This protein binds this small molecule.
Small molecule (SMILES): Cc1cccc(C)c1O

Sequence of chain 12.A:
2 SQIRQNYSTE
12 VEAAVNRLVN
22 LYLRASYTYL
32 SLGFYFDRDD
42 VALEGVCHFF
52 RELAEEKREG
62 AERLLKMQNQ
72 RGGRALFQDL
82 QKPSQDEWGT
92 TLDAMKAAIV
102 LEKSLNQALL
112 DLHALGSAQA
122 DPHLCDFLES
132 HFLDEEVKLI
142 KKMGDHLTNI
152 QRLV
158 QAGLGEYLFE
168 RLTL

Sequence of chain 15.A:
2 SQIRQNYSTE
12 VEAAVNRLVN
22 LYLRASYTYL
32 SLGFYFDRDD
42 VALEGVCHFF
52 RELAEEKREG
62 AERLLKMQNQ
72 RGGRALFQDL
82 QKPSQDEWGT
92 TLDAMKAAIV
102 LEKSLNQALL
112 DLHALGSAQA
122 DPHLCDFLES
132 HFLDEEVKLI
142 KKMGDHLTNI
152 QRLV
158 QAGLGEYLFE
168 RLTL

Binding-site contacts:
Ligand atom C7 contacts residue LEU24 of chain 12.A at 4.3 Å (hydrophobic).
Ligand atom C1 contacts residue SER27 of chain 12.A at 4.2 Å.
Ligand atom C3 contacts residue LEU24 of chain 12.A at 4.1 Å (hydrophobic).
Ligand atom C7 contacts residue TYR28 of chain 15.A at 4.5 Å (hydrophobic).
Ligand atom C5 contacts residue LEU31 of chain 12.A at 4.5 Å (hydrophobic).
Ligand atom C7 contacts residue LEU81 of chain 15.A at 4.2 Å (hydrophobic).
Ligand atom C2 contacts residue LEU81 of chain 12.A at 4.1 Å (hydrophobic).
Ligand atom C2 contacts residue 2MY1 of chain 15.I at 0.9 Å.
Ligand atom C3 contacts residue 2MY1 of chain 15.I at 0.8 Å.
Ligand atom C8 contacts residue ARG59 of chain 15.A at 3.6 Å.
Ligand atom C1 contacts residue 2MY1 of chain 15.I at 1.1 Å.
Ligand atom C3 contacts residue TYR28 of chain 12.A at 4.1 Å (hydrophobic).
Ligand atom C8 contacts residue 2MY1 of chain 15.I at 2.1 Å.
Ligand atom C3 contacts residue LEU81 of chain 12.A at 3.6 Å (hydrophobic).
Ligand atom C2 contacts residue LEU81 of chain 15.A at 4.4 Å (hydrophobic).
Ligand atom C5 contacts residue 2MY1 of chain 15.I at 2.4 Å.
Ligand atom C4 contacts residue 2MY1 of chain 15.I at 1.6 Å.
Ligand atom C4 contacts residue LEU24 of chain 12.A at 4.0 Å (hydrophobic).
Ligand atom C6 contacts residue 2MY1 of chain 15.I at 1.6 Å.
Ligand atom C4 contacts residue TYR28 of chain 12.A at 3.3 Å (hydrophobic).
Ligand atom C4 contacts residue SER27 of chain 12.A at 4.0 Å.
Ligand atom O1 contacts residue ARG59 of chain 15.A at 4.4 Å.
Ligand atom C7 contacts residue LEU81 of chain 12.A at 3.8 Å (hydrophobic).
Ligand atom C6 contacts residue SER27 of chain 12.A at 3.2 Å.
Ligand atom C8 contacts residue SER27 of chain 12.A at 3.2 Å.
Ligand atom C3 contacts residue LEU81 of chain 15.A at 3.9 Å (hydrophobic).
Ligand atom O1 contacts residue ARG59 of chain 12.A at 3.8 Å.
Ligand atom C7 contacts residue 2MY1 of chain 15.I at 0.8 Å.
Ligand atom C8 contacts residue ARG59 of chain 12.A at 3.9 Å.
Ligand atom C5 contacts residue TYR28 of chain 12.A at 3.6 Å (hydrophobic).
Ligand atom C5 contacts residue SER27 of chain 12.A at 3.2 Å.
Ligand atom O1 contacts residue 2MY1 of chain 15.I at 1.1 Å.